Sequence of chain 1.B:
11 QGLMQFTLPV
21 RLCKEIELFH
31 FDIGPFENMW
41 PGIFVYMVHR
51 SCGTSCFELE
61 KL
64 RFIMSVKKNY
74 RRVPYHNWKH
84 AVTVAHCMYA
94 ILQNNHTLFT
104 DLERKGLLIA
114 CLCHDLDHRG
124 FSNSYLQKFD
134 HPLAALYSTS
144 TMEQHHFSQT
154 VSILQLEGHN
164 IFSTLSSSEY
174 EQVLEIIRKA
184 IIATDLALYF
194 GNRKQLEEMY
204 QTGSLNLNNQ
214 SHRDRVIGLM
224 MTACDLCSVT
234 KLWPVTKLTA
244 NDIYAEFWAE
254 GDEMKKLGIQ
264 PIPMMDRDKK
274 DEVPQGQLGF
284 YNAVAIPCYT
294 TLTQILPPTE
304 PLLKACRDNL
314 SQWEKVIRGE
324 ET

Binding-site contacts:
Ligand atom N11 contacts residue PRO266 of chain 1.B at 3.4 Å.
Ligand atom C19 contacts residue PHE283 of chain 1.B at 3.6 Å (hydrophobic).
Ligand atom C9 contacts residue MET267 of chain 1.B at 3.5 Å (hydrophobic).
Ligand atom C2 contacts residue MET267 of chain 1.B at 3.5 Å (hydrophobic).
Ligand atom C24 contacts residue ILE246 of chain 1.B at 3.6 Å (hydrophobic).
Ligand atom S13 contacts residue PHE283 of chain 1.B at 3.5 Å.
Ligand atom N4 contacts residue MET267 of chain 1.B at 3.4 Å.
Ligand atom N18 contacts residue GLN280 of chain 1.B at 2.9 Å (h-bond).
Ligand atom N11 contacts residue GLU275 of chain 1.B at 3.4 Å (salt-bridge).
Ligand atom C9 contacts residue GLY279 of chain 1.B at 3.6 Å.
Ligand atom C10 contacts residue PRO266 of chain 1.B at 3.7 Å (hydrophobic).
Ligand atom C21 contacts residue ILE246 of chain 1.B at 3.6 Å (hydrophobic).
Ligand atom C12 contacts residue PRO266 of chain 1.B at 3.6 Å (hydrophobic).
Ligand atom C3 contacts residue MET267 of chain 1.B at 3.7 Å (hydrophobic).
Ligand atom C14 contacts residue TYR247 of chain 1.B at 3.6 Å (hydrophobic).
Ligand atom N4 contacts residue TYR247 of chain 1.B at 2.6 Å (h-bond).
Ligand atom C5 contacts residue PRO266 of chain 1.B at 3.8 Å (hydrophobic).
Ligand atom C1 contacts residue GLY279 of chain 1.B at 3.5 Å.
Ligand atom C14 contacts residue GLN280 of chain 1.B at 3.4 Å.
Ligand atom S6 contacts residue TYR247 of chain 1.B at 3.8 Å.
Ligand atom C1 contacts residue TYR247 of chain 1.B at 3.6 Å (hydrophobic).
Ligand atom C20 contacts residue PHE283 of chain 1.B at 3.7 Å (hydrophobic).
Ligand atom O15 contacts residue GLN280 of chain 1.B at 3.0 Å (h-bond).
Ligand atom C1 contacts residue MET267 of chain 1.B at 3.6 Å (hydrophobic).
Ligand atom O23 contacts residue PHE283 of chain 1.B at 3.5 Å.
Ligand atom C12 contacts residue GLU275 of chain 1.B at 3.5 Å.
Ligand atom S13 contacts residue MET267 of chain 1.B at 3.7 Å.
Ligand atom C20 contacts residue PHE250 of chain 1.B at 3.6 Å (hydrophobic).
Ligand atom N7 contacts residue MET267 of chain 1.B at 3.8 Å.
Ligand atom C22 contacts residue ILE246 of chain 1.B at 3.7 Å (hydrophobic).
Ligand atom O15 contacts residue GLY279 of chain 1.B at 3.2 Å (h-bond).
Ligand atom C9 contacts residue TYR247 of chain 1.B at 3.6 Å (hydrophobic).
Ligand atom C14 contacts residue MET267 of chain 1.B at 3.8 Å (hydrophobic).
Ligand atom C5 contacts residue MET267 of chain 1.B at 3.6 Å (hydrophobic).
Ligand atom C12 contacts residue LYS272 of chain 1.B at 3.2 Å.
Ligand atom N7 contacts residue GLY279 of chain 1.B at 3.5 Å (h-bond).
Ligand atom C16 contacts residue GLN280 of chain 1.B at 3.6 Å.
Ligand atom O15 contacts residue PHE283 of chain 1.B at 2.9 Å.
Ligand atom C3 contacts residue GLY279 of chain 1.B at 3.5 Å.
Ligand atom S6 contacts residue VAL276 of chain 1.B at 3.7 Å.

A small-molecule ligand and the protein it binds are described below.
Small molecule (SMILES): Cc1cnc(CS(=O)c2nc3ccc4ncsc4c3[nH]2)c(C)c1OC(C)C